Binding-site contacts:
Ligand atom C5 contacts residue HIS119 of chain 1.C at 4.1 Å.
Ligand atom N2 contacts residue ASN80 of chain 1.C at 3.0 Å (h-bond).
Ligand atom C8 contacts residue ASN80 of chain 1.C at 4.3 Å.
Ligand atom O5 contacts residue ASN80 of chain 1.C at 2.4 Å (h-bond).
Ligand atom O7 contacts residue ASN80 of chain 1.C at 4.4 Å.
Ligand atom O6 contacts residue HIS119 of chain 1.C at 3.7 Å.
Ligand atom C7 contacts residue ASN80 of chain 1.C at 3.9 Å.
Ligand atom C5 contacts residue ASN80 of chain 1.C at 3.7 Å.
Ligand atom C4 contacts residue ASN80 of chain 1.C at 4.2 Å.
Ligand atom O5 contacts residue HIS119 of chain 1.C at 3.4 Å (h-bond).
Ligand atom C8 contacts residue PRO78 of chain 1.C at 3.8 Å (hydrophobic).
Ligand atom C6 contacts residue HIS119 of chain 1.C at 4.0 Å.
Ligand atom C1 contacts residue HIS119 of chain 1.C at 3.9 Å.
Ligand atom C3 contacts residue ASN80 of chain 1.C at 3.8 Å.
Ligand atom C8 contacts residue LEU79 of chain 1.C at 3.8 Å (hydrophobic).
Ligand atom C1 contacts residue ASN80 of chain 1.C at 1.4 Å.
Ligand atom C2 contacts residue ASN80 of chain 1.C at 2.5 Å.

The small molecule below binds the protein below.
Small molecule (SMILES): CC(=O)N[C@@H]1[C@@H](O)[C@H](O)[C@@H](CO)O[C@H]1O

Sequence of chain 1.C:
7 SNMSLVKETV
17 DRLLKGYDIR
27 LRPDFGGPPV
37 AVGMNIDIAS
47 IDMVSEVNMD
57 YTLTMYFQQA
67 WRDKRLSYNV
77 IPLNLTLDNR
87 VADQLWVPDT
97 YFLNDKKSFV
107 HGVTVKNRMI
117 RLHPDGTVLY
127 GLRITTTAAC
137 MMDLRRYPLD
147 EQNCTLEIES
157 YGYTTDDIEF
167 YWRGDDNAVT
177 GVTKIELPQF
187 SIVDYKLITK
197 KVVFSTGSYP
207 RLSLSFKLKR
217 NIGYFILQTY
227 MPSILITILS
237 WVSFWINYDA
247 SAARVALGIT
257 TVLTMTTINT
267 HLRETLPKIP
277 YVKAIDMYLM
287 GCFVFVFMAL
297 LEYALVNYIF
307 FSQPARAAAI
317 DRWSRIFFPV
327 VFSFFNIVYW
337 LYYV